Sequence of chain 1.A:
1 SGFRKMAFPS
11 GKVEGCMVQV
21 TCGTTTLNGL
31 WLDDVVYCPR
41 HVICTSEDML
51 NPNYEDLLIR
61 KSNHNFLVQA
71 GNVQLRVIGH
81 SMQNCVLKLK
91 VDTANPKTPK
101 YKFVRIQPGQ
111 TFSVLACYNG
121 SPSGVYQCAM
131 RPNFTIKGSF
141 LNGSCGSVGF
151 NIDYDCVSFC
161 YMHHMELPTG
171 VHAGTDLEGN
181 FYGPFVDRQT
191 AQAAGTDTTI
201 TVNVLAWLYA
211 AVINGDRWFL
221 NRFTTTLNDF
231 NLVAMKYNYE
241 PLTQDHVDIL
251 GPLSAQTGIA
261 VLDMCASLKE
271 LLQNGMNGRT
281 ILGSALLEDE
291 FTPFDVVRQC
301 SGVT

Sequence of chain 2.A:
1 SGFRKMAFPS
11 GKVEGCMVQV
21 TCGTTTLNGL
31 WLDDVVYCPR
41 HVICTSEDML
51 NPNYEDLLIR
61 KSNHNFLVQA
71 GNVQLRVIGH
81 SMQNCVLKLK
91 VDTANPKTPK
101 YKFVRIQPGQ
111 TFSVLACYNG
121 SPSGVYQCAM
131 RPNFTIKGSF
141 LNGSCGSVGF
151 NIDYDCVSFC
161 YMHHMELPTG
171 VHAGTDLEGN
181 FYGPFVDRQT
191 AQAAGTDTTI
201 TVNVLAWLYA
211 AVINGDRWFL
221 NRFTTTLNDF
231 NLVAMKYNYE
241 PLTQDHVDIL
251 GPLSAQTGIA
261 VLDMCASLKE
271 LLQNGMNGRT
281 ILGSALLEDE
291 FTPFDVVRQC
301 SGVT

A protein and the small-molecule ligand that binds it are described below.
Small molecule (SMILES): CCC(=O)N(c1cc(C(C)(C)C)on1)[C@@H](C(=O)NC(C)(C)C)c1cccnc1

Binding-site contacts:
Ligand atom C5 contacts residue GLU166 of chain 1.A at 3.8 Å.
Ligand atom C19 contacts residue GLN189 of chain 1.A at 3.5 Å.
Ligand atom C20 contacts residue HIS41 of chain 1.A at 3.7 Å.
Ligand atom N2 contacts residue LEU141 of chain 1.A at 3.6 Å (h-bond).
Ligand atom O1 contacts residue GLU166 of chain 1.A at 2.7 Å (salt-bridge).
Ligand atom O contacts residue ASN142 of chain 1.A at 3.1 Å (h-bond).
Ligand atom C6 contacts residue GLN189 of chain 1.A at 3.6 Å.
Ligand atom C13 contacts residue ASN142 of chain 1.A at 3.5 Å.
Ligand atom C4 contacts residue GLU166 of chain 1.A at 3.8 Å.
Ligand atom C contacts residue GLY143 of chain 1.A at 3.7 Å.
Ligand atom C11 contacts residue SER144 of chain 1.A at 3.8 Å.
Ligand atom C1 contacts residue HIS41 of chain 1.A at 3.6 Å.
Ligand atom C12 contacts residue LEU141 of chain 1.A at 3.3 Å (hydrophobic).
Ligand atom C8 contacts residue GLU166 of chain 1.A at 3.5 Å.
Ligand atom C10 contacts residue GLU166 of chain 1.A at 3.7 Å.
Ligand atom C contacts residue CYS145 of chain 1.A at 1.8 Å (hydrophobic).
Ligand atom N2 contacts residue HIS163 of chain 1.A at 2.7 Å (h-bond).
Ligand atom C20 contacts residue MET49 of chain 1.A at 3.8 Å (hydrophobic).
Ligand atom C12 contacts residue GLU166 of chain 1.A at 3.7 Å.
Ligand atom C11 contacts residue GLU166 of chain 1.A at 3.9 Å.
Ligand atom N2 contacts residue SER144 of chain 1.A at 3.6 Å.
Ligand atom O contacts residue GLY143 of chain 1.A at 3.8 Å.
Ligand atom N2 contacts residue GLU166 of chain 1.A at 4.0 Å.
Ligand atom C12 contacts residue PHE140 of chain 1.A at 3.5 Å (hydrophobic).
Ligand atom C7 contacts residue GLU166 of chain 1.A at 3.1 Å.
Ligand atom C1 contacts residue CYS145 of chain 1.A at 2.5 Å (hydrophobic).
Ligand atom C19 contacts residue ARG188 of chain 1.A at 3.8 Å.
Ligand atom O2 contacts residue MET49 of chain 1.A at 3.3 Å (h-bond).
Ligand atom C11 contacts residue LEU141 of chain 1.A at 3.1 Å (hydrophobic).
Ligand atom C13 contacts residue LEU141 of chain 1.A at 3.9 Å (hydrophobic).
Ligand atom C16 contacts residue HIS164 of chain 1.A at 3.9 Å.
Ligand atom C11 contacts residue PHE140 of chain 1.A at 3.4 Å (hydrophobic).
Ligand atom C11 contacts residue HIS163 of chain 1.A at 3.6 Å.
Ligand atom C10 contacts residue MET165 of chain 1.A at 4.0 Å (hydrophobic).
Ligand atom C18 contacts residue MET165 of chain 1.A at 3.7 Å (hydrophobic).
Ligand atom O1 contacts residue MET165 of chain 1.A at 3.3 Å.
Ligand atom C2 contacts residue CYS145 of chain 1.A at 3.6 Å (hydrophobic).
Ligand atom N3 contacts residue MET49 of chain 1.A at 3.9 Å.
Ligand atom C16 contacts residue MET165 of chain 1.A at 4.0 Å (hydrophobic).
Ligand atom C10 contacts residue HIS163 of chain 1.A at 3.6 Å.